Sequence of chain 1.A:
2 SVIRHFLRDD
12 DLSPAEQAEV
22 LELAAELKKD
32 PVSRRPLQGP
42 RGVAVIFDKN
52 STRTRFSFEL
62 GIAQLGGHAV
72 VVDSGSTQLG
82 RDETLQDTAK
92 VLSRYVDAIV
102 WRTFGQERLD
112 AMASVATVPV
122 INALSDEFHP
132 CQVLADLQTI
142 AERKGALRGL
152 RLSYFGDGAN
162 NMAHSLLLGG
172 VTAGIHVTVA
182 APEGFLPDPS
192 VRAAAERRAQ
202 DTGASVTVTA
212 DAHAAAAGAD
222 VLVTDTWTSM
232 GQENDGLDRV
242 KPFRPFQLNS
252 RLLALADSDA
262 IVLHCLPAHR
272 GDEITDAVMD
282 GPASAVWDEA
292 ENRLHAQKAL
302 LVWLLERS

A protein and the small-molecule ligand that binds it are described below.
Small molecule (SMILES): Oc1cccc2ccccc12

Binding-site contacts:
Ligand atom C2 contacts residue THR78 of chain 1.A at 2.8 Å.
Ligand atom C4 contacts residue THR53 of chain 1.C at 3.8 Å.
Ligand atom C3 contacts residue ARG54 of chain 1.C at 3.6 Å.
Ligand atom C8A contacts residue THR53 of chain 1.C at 4.3 Å.
Ligand atom C4A contacts residue THR53 of chain 1.C at 3.8 Å.
Ligand atom C1 contacts residue SER77 of chain 1.A at 4.4 Å.
Ligand atom C1 contacts residue THR78 of chain 1.A at 3.2 Å.
Ligand atom C6 contacts residue 1NP1 of chain 1.J at 3.1 Å.
Ligand atom C2 contacts residue PO41 of chain 1.H at 3.8 Å.
Ligand atom C2 contacts residue SER77 of chain 1.A at 4.2 Å.
Ligand atom C6 contacts residue THR89 of chain 1.A at 4.4 Å.
Ligand atom C7 contacts residue ILE47 of chain 1.A at 4.1 Å (hydrophobic).
Ligand atom C7 contacts residue 1NP1 of chain 1.J at 4.2 Å.
Ligand atom C7 contacts residue VAL73 of chain 1.A at 4.0 Å (hydrophobic).
Ligand atom C8 contacts residue ILE47 of chain 1.A at 4.5 Å (hydrophobic).
Ligand atom C2 contacts residue ASP83 of chain 1.A at 4.3 Å.
Ligand atom O1 contacts residue THR78 of chain 1.A at 2.7 Å (h-bond).
Ligand atom O1 contacts residue LEU80 of chain 1.A at 3.6 Å.
Ligand atom C6 contacts residue VAL73 of chain 1.A at 4.3 Å (hydrophobic).
Ligand atom C3 contacts residue THR53 of chain 1.C at 4.1 Å.
Ligand atom O1 contacts residue VAL73 of chain 1.A at 4.0 Å.
Ligand atom C5 contacts residue THR53 of chain 1.C at 4.0 Å.
Ligand atom C8 contacts residue LEU80 of chain 1.A at 4.3 Å (hydrophobic).
Ligand atom O1 contacts residue GLN79 of chain 1.A at 4.0 Å.
Ligand atom C5 contacts residue 1NP1 of chain 1.J at 3.2 Å.
Ligand atom C6 contacts residue LEU93 of chain 1.A at 4.0 Å (hydrophobic).
Ligand atom C8A contacts residue VAL73 of chain 1.A at 4.0 Å (hydrophobic).
Ligand atom C7 contacts residue LEU93 of chain 1.A at 4.3 Å (hydrophobic).
Ligand atom C3 contacts residue PO41 of chain 1.H at 2.8 Å.
Ligand atom C3 contacts residue ASP83 of chain 1.A at 4.0 Å.
Ligand atom C4 contacts residue PO41 of chain 1.H at 3.6 Å.
Ligand atom C1 contacts residue VAL73 of chain 1.A at 4.2 Å (hydrophobic).
Ligand atom C7 contacts residue THR89 of chain 1.A at 4.3 Å.
Ligand atom C4A contacts residue 1NP1 of chain 1.J at 4.4 Å.
Ligand atom C4 contacts residue ARG54 of chain 1.C at 3.6 Å.
Ligand atom C6 contacts residue PHE57 of chain 1.C at 4.1 Å (hydrophobic).
Ligand atom C3 contacts residue THR78 of chain 1.A at 4.2 Å.
Ligand atom C8 contacts residue VAL73 of chain 1.A at 3.7 Å (hydrophobic).

Sequence of chain 1.C:
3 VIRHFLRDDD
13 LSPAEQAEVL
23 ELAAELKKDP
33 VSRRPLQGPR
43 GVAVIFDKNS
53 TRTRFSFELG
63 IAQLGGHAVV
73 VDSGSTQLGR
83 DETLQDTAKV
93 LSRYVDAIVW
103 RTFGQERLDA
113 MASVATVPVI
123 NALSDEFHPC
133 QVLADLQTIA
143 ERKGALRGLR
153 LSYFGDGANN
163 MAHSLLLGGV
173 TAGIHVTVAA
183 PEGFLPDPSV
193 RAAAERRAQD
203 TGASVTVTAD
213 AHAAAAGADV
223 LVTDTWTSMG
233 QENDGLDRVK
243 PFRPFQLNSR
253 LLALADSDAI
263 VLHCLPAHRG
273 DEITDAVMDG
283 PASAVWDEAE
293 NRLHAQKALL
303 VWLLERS